Sequence of chain 21.A:
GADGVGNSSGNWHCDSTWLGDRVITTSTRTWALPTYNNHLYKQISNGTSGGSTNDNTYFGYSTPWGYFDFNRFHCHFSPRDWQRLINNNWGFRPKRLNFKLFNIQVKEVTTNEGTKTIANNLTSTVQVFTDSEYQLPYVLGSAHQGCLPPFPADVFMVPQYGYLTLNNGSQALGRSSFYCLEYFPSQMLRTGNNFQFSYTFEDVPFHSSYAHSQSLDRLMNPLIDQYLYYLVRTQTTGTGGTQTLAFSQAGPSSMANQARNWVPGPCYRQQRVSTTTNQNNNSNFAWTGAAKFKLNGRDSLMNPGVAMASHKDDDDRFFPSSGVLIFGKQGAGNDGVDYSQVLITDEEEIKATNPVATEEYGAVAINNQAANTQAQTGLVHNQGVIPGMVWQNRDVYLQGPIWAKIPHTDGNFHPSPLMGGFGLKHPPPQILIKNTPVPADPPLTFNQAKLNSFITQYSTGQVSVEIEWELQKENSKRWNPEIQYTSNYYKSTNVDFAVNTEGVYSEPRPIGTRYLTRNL

Binding-site contacts:
Ligand atom C8 contacts residue HIS630 of chain 43.A at 3.3 Å.
Ligand atom N7 contacts residue PRO421 of chain 43.A at 4.2 Å.
Ligand atom N9 contacts residue HIS630 of chain 43.A at 4.2 Å.
Ligand atom N7 contacts residue SER632 of chain 43.A at 4.1 Å.
Ligand atom C5 contacts residue PRO421 of chain 43.A at 4.1 Å (hydrophobic).
Ligand atom C3' contacts residue HIS630 of chain 43.A at 4.4 Å.
Ligand atom N7 contacts residue HIS630 of chain 43.A at 4.1 Å.
Ligand atom C6 contacts residue VAL420 of chain 43.A at 4.0 Å (hydrophobic).
Ligand atom C4 contacts residue PRO421 of chain 43.A at 4.3 Å (hydrophobic).
Ligand atom N6 contacts residue GLY639 of chain 43.A at 3.6 Å (h-bond).
Ligand atom C2' contacts residue HIS630 of chain 43.A at 3.2 Å.
Ligand atom N1 contacts residue VAL420 of chain 43.A at 3.7 Å.
Ligand atom N9 contacts residue PRO421 of chain 43.A at 4.4 Å.
Ligand atom N6 contacts residue SER632 of chain 43.A at 3.3 Å (h-bond).
Ligand atom N1 contacts residue PRO631 of chain 43.A at 3.5 Å (h-bond).
Ligand atom C6 contacts residue SER632 of chain 43.A at 3.9 Å.
Ligand atom C1' contacts residue PRO631 of chain 43.A at 4.3 Å (hydrophobic).
Ligand atom C5 contacts residue SER632 of chain 43.A at 4.1 Å.
Ligand atom N7 contacts residue ASN609 of chain 43.A at 3.8 Å.
Ligand atom C2 contacts residue VAL420 of chain 43.A at 4.3 Å (hydrophobic).
Ligand atom O1P contacts residue LYS641 of chain 21.A at 4.0 Å.
Ligand atom N6 contacts residue PHE638 of chain 43.A at 3.9 Å.
Ligand atom N6 contacts residue GLY637 of chain 43.A at 3.7 Å.
Ligand atom C2 contacts residue GLY639 of chain 43.A at 3.1 Å.
Ligand atom O2P contacts residue ASP626 of chain 21.A at 4.2 Å.
Ligand atom N1 contacts residue PHE638 of chain 43.A at 4.3 Å.
Ligand atom N3 contacts residue PRO631 of chain 43.A at 3.6 Å.
Ligand atom C6 contacts residue PRO421 of chain 43.A at 4.1 Å (hydrophobic).
Ligand atom C8 contacts residue PRO421 of chain 43.A at 4.3 Å (hydrophobic).
Ligand atom C2 contacts residue PRO631 of chain 43.A at 3.3 Å (hydrophobic).
Ligand atom N1 contacts residue GLY639 of chain 43.A at 3.1 Å (h-bond).
Ligand atom N1 contacts residue PRO421 of chain 43.A at 4.3 Å.
Ligand atom C6 contacts residue GLY639 of chain 43.A at 3.8 Å.
Ligand atom N6 contacts residue VAL420 of chain 43.A at 4.0 Å.
Ligand atom C4 contacts residue PRO631 of chain 43.A at 4.0 Å (hydrophobic).
Ligand atom C1' contacts residue HIS630 of chain 43.A at 4.0 Å.
Ligand atom N3 contacts residue GLY639 of chain 43.A at 4.3 Å.
Ligand atom C6 contacts residue PRO631 of chain 43.A at 3.9 Å (hydrophobic).
Ligand atom C5 contacts residue PRO631 of chain 43.A at 4.2 Å (hydrophobic).
Ligand atom C2 contacts residue PRO421 of chain 43.A at 4.5 Å (hydrophobic).

This protein binds this small molecule.
Small molecule (SMILES): Nc1ncnc2c1ncn2[C@H]1C[C@H](O)[C@@H](COP(=O)(O)O)O1

Sequence of chain 43.A:
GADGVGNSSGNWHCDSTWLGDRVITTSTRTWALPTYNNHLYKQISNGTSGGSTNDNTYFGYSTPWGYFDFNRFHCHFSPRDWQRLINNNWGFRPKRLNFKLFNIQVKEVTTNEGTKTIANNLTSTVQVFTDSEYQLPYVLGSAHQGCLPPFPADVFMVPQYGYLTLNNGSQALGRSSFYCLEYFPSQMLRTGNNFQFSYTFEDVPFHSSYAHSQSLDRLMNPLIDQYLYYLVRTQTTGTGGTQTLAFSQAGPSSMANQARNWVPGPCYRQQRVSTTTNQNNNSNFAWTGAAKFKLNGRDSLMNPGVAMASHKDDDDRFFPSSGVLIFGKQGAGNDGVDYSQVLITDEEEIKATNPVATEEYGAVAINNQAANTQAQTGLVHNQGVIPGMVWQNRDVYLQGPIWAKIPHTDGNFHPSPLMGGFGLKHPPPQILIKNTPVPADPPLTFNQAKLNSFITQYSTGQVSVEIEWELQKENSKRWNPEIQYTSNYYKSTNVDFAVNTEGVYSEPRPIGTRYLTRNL